A small-molecule ligand and the protein it binds are described below.
Small molecule (SMILES): COc1ccc2c(c1)c(CC(=O)NCCCCNS(=O)(=O)c1cccc3c(N(C)C)cccc13)c(C)n2C(=O)c1ccc(Cl)cc1

Sequence of chain 1.A:
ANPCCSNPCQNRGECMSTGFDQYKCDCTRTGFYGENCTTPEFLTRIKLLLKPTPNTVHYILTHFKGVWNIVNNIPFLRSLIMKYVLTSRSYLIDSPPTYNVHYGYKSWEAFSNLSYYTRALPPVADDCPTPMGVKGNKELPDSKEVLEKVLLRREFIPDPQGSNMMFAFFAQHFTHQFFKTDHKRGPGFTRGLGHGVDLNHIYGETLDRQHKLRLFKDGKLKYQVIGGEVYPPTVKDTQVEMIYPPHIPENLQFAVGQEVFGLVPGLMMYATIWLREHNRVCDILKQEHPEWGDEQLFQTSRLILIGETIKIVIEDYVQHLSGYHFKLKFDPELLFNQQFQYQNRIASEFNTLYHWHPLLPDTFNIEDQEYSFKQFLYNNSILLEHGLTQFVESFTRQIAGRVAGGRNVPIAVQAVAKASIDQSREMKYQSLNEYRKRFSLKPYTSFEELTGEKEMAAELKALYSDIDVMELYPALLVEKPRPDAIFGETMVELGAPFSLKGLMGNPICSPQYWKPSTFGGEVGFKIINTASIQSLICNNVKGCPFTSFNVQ

Binding-site contacts:
Ligand atom CAZ contacts residue VAL57 of chain 1.A at 3.6 Å (hydrophobic).
Ligand atom CAM contacts residue SER322 of chain 1.A at 3.7 Å.
Ligand atom CBI contacts residue VAL57 of chain 1.A at 3.4 Å (hydrophobic).
Ligand atom OBD contacts residue SER88 of chain 1.A at 2.7 Å (h-bond).
Ligand atom OBQ contacts residue SER322 of chain 1.A at 3.4 Å.
Ligand atom CAQ contacts residue GLY495 of chain 1.A at 3.5 Å.
Ligand atom CAM contacts residue VAL492 of chain 1.A at 3.7 Å (hydrophobic).
Ligand atom CAT contacts residue TRP356 of chain 1.A at 3.6 Å (hydrophobic).
Ligand atom OAN contacts residue ALA496 of chain 1.A at 3.4 Å.
Ligand atom CAK contacts residue VAL492 of chain 1.A at 3.6 Å (hydrophobic).
Ligand atom CAC contacts residue ALA496 of chain 1.A at 3.7 Å (hydrophobic).
Ligand atom CAS contacts residue TRP356 of chain 1.A at 3.6 Å (hydrophobic).
Ligand atom OBQ contacts residue LEU321 of chain 1.A at 3.6 Å (h-bond).
Ligand atom CAE contacts residue VAL318 of chain 1.A at 3.5 Å (hydrophobic).
Ligand atom OBD contacts residue TYR84 of chain 1.A at 3.0 Å.
Ligand atom OBQ contacts residue VAL492 of chain 1.A at 3.5 Å.
Ligand atom OAO contacts residue VAL318 of chain 1.A at 3.3 Å.
Ligand atom CAR contacts residue ALA496 of chain 1.A at 3.6 Å (hydrophobic).
Ligand atom CLAV contacts residue MET491 of chain 1.A at 3.6 Å.
Ligand atom CBR contacts residue SER322 of chain 1.A at 3.4 Å.
Ligand atom OBE contacts residue ARG89 of chain 1.A at 3.2 Å (salt-bridge).
Ligand atom CBP contacts residue ALA496 of chain 1.A at 3.6 Å (hydrophobic).
Ligand atom CAQ contacts residue ALA496 of chain 1.A at 3.3 Å (hydrophobic).
Ligand atom CAT contacts residue TYR354 of chain 1.A at 3.6 Å (hydrophobic).
Ligand atom OBE contacts residue SER88 of chain 1.A at 3.6 Å.
Ligand atom CAL contacts residue SER322 of chain 1.A at 3.6 Å.
Ligand atom NAD contacts residue TYR324 of chain 1.A at 3.0 Å (h-bond).
Ligand atom SBB contacts residue SER88 of chain 1.A at 3.7 Å.
Ligand atom CBC contacts residue TYR84 of chain 1.A at 3.6 Å (hydrophobic).
Ligand atom OAO contacts residue SER499 of chain 1.A at 2.9 Å (h-bond).
Ligand atom CBR contacts residue HIS58 of chain 1.A at 3.7 Å.
Ligand atom CBR contacts residue TYR324 of chain 1.A at 3.4 Å (hydrophobic).
Ligand atom CAE contacts residue ALA496 of chain 1.A at 3.5 Å (hydrophobic).
Ligand atom CAR contacts residue GLY495 of chain 1.A at 3.3 Å.
Ligand atom CAL contacts residue VAL492 of chain 1.A at 3.6 Å (hydrophobic).
Ligand atom CAW contacts residue TYR324 of chain 1.A at 3.7 Å (hydrophobic).
Ligand atom CAY contacts residue TYR324 of chain 1.A at 3.6 Å (hydrophobic).
Ligand atom CLAV contacts residue TRP356 of chain 1.A at 3.5 Å.
Ligand atom CBP contacts residue VAL318 of chain 1.A at 3.6 Å (hydrophobic).
Ligand atom CAR contacts residue MET491 of chain 1.A at 3.4 Å (hydrophobic).